Sequence of chain 1.A:
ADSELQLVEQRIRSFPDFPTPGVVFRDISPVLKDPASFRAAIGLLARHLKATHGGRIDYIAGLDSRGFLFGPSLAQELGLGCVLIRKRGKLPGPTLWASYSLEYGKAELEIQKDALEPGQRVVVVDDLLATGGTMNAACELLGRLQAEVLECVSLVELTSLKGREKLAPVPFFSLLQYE

A protein and the small-molecule ligand that binds it are described below.
Small molecule (SMILES): O=c1[nH]cnc2nc[nH]c12

Binding-site contacts:
Ligand atom C6 contacts residue LEU158 of chain 1.A at 4.0 Å (hydrophobic).
Ligand atom C6 contacts residue VAL24 of chain 1.A at 4.0 Å (hydrophobic).
Ligand atom C2 contacts residue ARG26 of chain 1.A at 3.3 Å.
Ligand atom C4 contacts residue ARG66 of chain 1.A at 3.8 Å.
Ligand atom C8 contacts residue TYR104 of chain 1.A at 3.5 Å (hydrophobic).
Ligand atom C6 contacts residue GLU103 of chain 1.A at 3.6 Å.
Ligand atom N7 contacts residue LEU128 of chain 1.A at 3.9 Å.
Ligand atom O6 contacts residue GLU103 of chain 1.A at 3.1 Å (salt-bridge).
Ligand atom C2 contacts residue LEU128 of chain 1.A at 3.5 Å (hydrophobic).
Ligand atom C5 contacts residue LEU128 of chain 1.A at 3.7 Å (hydrophobic).
Ligand atom N9 contacts residue ARG66 of chain 1.A at 3.6 Å.
Ligand atom N3 contacts residue ARG66 of chain 1.A at 2.9 Å (salt-bridge).
Ligand atom N7 contacts residue ALA130 of chain 1.A at 3.8 Å.
Ligand atom O6 contacts residue LEU158 of chain 1.A at 3.5 Å.
Ligand atom N3 contacts residue PHE25 of chain 1.A at 3.7 Å.
Ligand atom N7 contacts residue TYR104 of chain 1.A at 3.5 Å.
Ligand atom C8 contacts residue PRP1 of chain 1.G at 3.2 Å.
Ligand atom N1 contacts residue PHE25 of chain 1.A at 3.5 Å.
Ligand atom O6 contacts residue VAL23 of chain 1.A at 3.7 Å.
Ligand atom N9 contacts residue LEU128 of chain 1.A at 3.8 Å.
Ligand atom N9 contacts residue PRP1 of chain 1.G at 3.1 Å (h-bond).
Ligand atom N7 contacts residue GLU103 of chain 1.A at 2.6 Å (salt-bridge).
Ligand atom C5 contacts residue TYR104 of chain 1.A at 3.7 Å (hydrophobic).
Ligand atom C8 contacts residue ALA130 of chain 1.A at 4.0 Å (hydrophobic).
Ligand atom C6 contacts residue ARG26 of chain 1.A at 4.0 Å.
Ligand atom C2 contacts residue PHE25 of chain 1.A at 3.5 Å (hydrophobic).
Ligand atom C8 contacts residue GLU103 of chain 1.A at 3.8 Å.
Ligand atom C4 contacts residue LEU128 of chain 1.A at 3.6 Å (hydrophobic).
Ligand atom O6 contacts residue GOL1 of chain 1.E at 3.9 Å.
Ligand atom N3 contacts residue LEU128 of chain 1.A at 3.8 Å.
Ligand atom C4 contacts residue TYR104 of chain 1.A at 3.8 Å (hydrophobic).
Ligand atom N9 contacts residue TYR104 of chain 1.A at 3.4 Å (h-bond).
Ligand atom N1 contacts residue VAL24 of chain 1.A at 4.0 Å.
Ligand atom N1 contacts residue ARG26 of chain 1.A at 2.9 Å (salt-bridge).
Ligand atom C5 contacts residue GLU103 of chain 1.A at 3.3 Å.
Ligand atom C2 contacts residue ARG66 of chain 1.A at 3.5 Å.
Ligand atom C8 contacts residue LEU128 of chain 1.A at 4.0 Å (hydrophobic).
Ligand atom O6 contacts residue PHE25 of chain 1.A at 4.0 Å.
Ligand atom O6 contacts residue VAL24 of chain 1.A at 3.1 Å (h-bond).
Ligand atom N1 contacts residue LEU128 of chain 1.A at 3.7 Å.